A protein and the small-molecule ligand that binds it are described below.
Small molecule (SMILES): O=C(O)/C=C/C(=O)O

Binding-site contacts:
Ligand atom C contacts residue GLN159 of chain 1.A at 3.3 Å.
Ligand atom C4 contacts residue ASN113 of chain 4.A at 3.8 Å.
Ligand atom OXT contacts residue MET283 of chain 3.A at 3.4 Å.
Ligand atom C6 contacts residue SER281 of chain 3.A at 3.3 Å.
Ligand atom C5 contacts residue ILE282 of chain 3.A at 4.0 Å (hydrophobic).
Ligand atom O8 contacts residue SER281 of chain 3.A at 2.9 Å (h-bond).
Ligand atom C6 contacts residue SER280 of chain 3.A at 3.0 Å.
Ligand atom C4 contacts residue GLN159 of chain 1.A at 3.7 Å.
Ligand atom C6 contacts residue ARG112 of chain 4.A at 3.9 Å.
Ligand atom O contacts residue MET283 of chain 3.A at 3.4 Å.
Ligand atom C5 contacts residue MET283 of chain 3.A at 3.9 Å (hydrophobic).
Ligand atom C5 contacts residue SER111 of chain 4.A at 3.6 Å.
Ligand atom OXT contacts residue ASN288 of chain 3.A at 2.9 Å (h-bond).
Ligand atom C6 contacts residue ASN113 of chain 4.A at 3.9 Å.
Ligand atom OXT contacts residue GLN159 of chain 1.A at 3.5 Å (h-bond).
Ligand atom C contacts residue MET283 of chain 3.A at 3.3 Å (hydrophobic).
Ligand atom O7 contacts residue SER280 of chain 3.A at 3.5 Å (h-bond).
Ligand atom C contacts residue ASN113 of chain 4.A at 3.8 Å.
Ligand atom O contacts residue LYS286 of chain 3.A at 3.8 Å.
Ligand atom C5 contacts residue ASN113 of chain 4.A at 3.6 Å.
Ligand atom C contacts residue THR158 of chain 1.A at 3.4 Å.
Ligand atom O7 contacts residue SER281 of chain 3.A at 2.7 Å (h-bond).
Ligand atom O8 contacts residue SER280 of chain 3.A at 3.4 Å.
Ligand atom C contacts residue ASN288 of chain 3.A at 3.8 Å.
Ligand atom C6 contacts residue ILE282 of chain 3.A at 3.9 Å (hydrophobic).
Ligand atom OXT contacts residue THR158 of chain 1.A at 3.4 Å (h-bond).
Ligand atom C contacts residue SER280 of chain 3.A at 3.9 Å.
Ligand atom O contacts residue THR158 of chain 1.A at 2.7 Å (h-bond).
Ligand atom OXT contacts residue LYS286 of chain 3.A at 2.7 Å (salt-bridge).
Ligand atom O contacts residue GLN159 of chain 1.A at 3.5 Å (h-bond).
Ligand atom O7 contacts residue ARG112 of chain 4.A at 2.9 Å (salt-bridge).
Ligand atom O7 contacts residue SER111 of chain 4.A at 2.6 Å (h-bond).
Ligand atom O7 contacts residue ILE282 of chain 3.A at 3.4 Å.
Ligand atom C4 contacts residue SER280 of chain 3.A at 3.2 Å.
Ligand atom O8 contacts residue ARG112 of chain 4.A at 2.8 Å (salt-bridge).
Ligand atom C5 contacts residue SER280 of chain 3.A at 2.8 Å.
Ligand atom O contacts residue ASN113 of chain 4.A at 2.9 Å (h-bond).
Ligand atom OXT contacts residue SER280 of chain 3.A at 3.6 Å.
Ligand atom C6 contacts residue SER111 of chain 4.A at 3.4 Å.
Ligand atom C contacts residue LYS286 of chain 3.A at 3.6 Å.

Sequence of chain 4.A:
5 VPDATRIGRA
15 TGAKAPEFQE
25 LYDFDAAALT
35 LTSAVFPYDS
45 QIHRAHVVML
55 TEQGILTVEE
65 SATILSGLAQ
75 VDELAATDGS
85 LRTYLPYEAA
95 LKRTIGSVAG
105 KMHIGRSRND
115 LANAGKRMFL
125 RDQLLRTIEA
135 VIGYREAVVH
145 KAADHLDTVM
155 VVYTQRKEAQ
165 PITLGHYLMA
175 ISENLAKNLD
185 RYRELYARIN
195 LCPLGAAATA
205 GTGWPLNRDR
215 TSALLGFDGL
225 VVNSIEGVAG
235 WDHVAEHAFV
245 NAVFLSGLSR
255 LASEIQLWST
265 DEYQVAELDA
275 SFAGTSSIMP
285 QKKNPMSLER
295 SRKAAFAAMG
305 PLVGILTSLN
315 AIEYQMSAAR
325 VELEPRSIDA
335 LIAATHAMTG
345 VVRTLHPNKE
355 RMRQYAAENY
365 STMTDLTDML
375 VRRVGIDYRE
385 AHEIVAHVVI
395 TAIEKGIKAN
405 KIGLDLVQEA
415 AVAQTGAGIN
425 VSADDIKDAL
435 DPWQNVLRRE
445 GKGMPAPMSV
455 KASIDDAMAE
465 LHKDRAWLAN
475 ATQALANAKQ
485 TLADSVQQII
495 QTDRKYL

Sequence of chain 3.A:
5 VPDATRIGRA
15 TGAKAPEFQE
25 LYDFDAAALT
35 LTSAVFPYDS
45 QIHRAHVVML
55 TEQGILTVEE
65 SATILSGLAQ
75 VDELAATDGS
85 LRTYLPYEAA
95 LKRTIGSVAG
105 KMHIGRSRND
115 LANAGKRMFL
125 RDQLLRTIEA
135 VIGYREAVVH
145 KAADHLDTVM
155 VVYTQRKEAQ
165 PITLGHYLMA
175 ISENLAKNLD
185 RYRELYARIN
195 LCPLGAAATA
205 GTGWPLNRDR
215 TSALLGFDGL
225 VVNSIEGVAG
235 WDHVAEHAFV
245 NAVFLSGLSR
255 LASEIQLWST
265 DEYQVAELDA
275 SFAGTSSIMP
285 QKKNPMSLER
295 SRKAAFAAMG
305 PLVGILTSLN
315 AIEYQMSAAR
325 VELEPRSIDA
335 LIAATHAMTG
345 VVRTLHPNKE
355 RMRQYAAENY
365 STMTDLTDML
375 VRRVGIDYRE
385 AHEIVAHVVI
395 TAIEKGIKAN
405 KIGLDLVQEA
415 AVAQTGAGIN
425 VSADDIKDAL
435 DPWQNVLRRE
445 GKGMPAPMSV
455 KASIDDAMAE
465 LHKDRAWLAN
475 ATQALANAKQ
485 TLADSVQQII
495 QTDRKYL

Sequence of chain 1.A:
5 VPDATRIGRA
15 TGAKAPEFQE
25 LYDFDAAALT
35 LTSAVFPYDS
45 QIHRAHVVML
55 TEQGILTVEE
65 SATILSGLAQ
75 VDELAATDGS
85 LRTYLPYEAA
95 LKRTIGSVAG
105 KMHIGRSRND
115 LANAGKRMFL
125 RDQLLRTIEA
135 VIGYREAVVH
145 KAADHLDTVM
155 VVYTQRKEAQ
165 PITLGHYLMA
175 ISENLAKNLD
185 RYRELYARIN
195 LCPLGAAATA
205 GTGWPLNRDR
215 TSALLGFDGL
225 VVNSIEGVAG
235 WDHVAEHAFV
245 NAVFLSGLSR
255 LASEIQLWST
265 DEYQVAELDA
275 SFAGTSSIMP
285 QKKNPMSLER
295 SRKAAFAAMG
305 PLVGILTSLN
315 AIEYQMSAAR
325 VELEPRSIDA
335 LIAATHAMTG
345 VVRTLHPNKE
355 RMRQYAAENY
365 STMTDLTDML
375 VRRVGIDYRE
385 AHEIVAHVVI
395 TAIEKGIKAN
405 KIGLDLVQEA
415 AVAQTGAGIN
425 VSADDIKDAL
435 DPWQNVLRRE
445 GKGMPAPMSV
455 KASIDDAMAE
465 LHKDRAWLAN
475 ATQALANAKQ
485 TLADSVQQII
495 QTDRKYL